Binding-site contacts:
Ligand atom C1 contacts residue ASN165 of chain 1.C at 1.4 Å.
Ligand atom C8 contacts residue ASN236 of chain 1.C at 3.9 Å.
Ligand atom N2 contacts residue ASN165 of chain 1.C at 2.9 Å (h-bond).
Ligand atom C5 contacts residue ASN165 of chain 1.C at 3.6 Å.
Ligand atom C3 contacts residue ASN236 of chain 1.C at 4.1 Å.
Ligand atom C7 contacts residue ASN236 of chain 1.C at 3.8 Å.
Ligand atom C8 contacts residue ALA238 of chain 1.C at 3.6 Å (hydrophobic).
Ligand atom O7 contacts residue ASN236 of chain 1.C at 4.1 Å.
Ligand atom C5 contacts residue ASN236 of chain 1.C at 3.7 Å.
Ligand atom C8 contacts residue SER217 of chain 1.B at 4.3 Å.
Ligand atom C6 contacts residue ASN236 of chain 1.C at 4.4 Å.
Ligand atom O5 contacts residue ASN236 of chain 1.C at 4.1 Å.
Ligand atom O5 contacts residue ASN165 of chain 1.C at 2.3 Å (h-bond).
Ligand atom C7 contacts residue ASN165 of chain 1.C at 4.0 Å.
Ligand atom C8 contacts residue ASP237 of chain 1.C at 4.4 Å.
Ligand atom C4 contacts residue ASN165 of chain 1.C at 4.2 Å.
Ligand atom C2 contacts residue ASN236 of chain 1.C at 3.8 Å.
Ligand atom C2 contacts residue ASN165 of chain 1.C at 2.4 Å.
Ligand atom C1 contacts residue ASN236 of chain 1.C at 3.7 Å.
Ligand atom C3 contacts residue ASN165 of chain 1.C at 3.8 Å.
Ligand atom N2 contacts residue ASN236 of chain 1.C at 3.0 Å (h-bond).
Ligand atom O6 contacts residue ASN236 of chain 1.C at 4.3 Å.

Sequence of chain 1.B:
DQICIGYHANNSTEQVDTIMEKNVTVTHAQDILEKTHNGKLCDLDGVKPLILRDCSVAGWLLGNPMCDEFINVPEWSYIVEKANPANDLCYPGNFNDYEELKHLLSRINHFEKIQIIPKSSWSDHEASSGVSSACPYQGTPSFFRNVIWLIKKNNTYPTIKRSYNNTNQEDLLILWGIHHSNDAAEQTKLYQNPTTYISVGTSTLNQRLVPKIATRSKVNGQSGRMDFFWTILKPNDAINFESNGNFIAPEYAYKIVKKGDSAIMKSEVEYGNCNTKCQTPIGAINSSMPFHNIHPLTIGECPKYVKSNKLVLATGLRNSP

A small-molecule ligand and the protein it binds are described below.
Small molecule (SMILES): CC(=O)N[C@H]1[C@H](O[C@H]2[C@H](O)[C@@H](NC(C)=O)CO[C@@H]2CO)O[C@H](CO)[C@@H](O[C@@H]2O[C@H](CO)[C@@H](O)[C@H](O)[C@@H]2O)[C@@H]1O

Sequence of chain 1.C:
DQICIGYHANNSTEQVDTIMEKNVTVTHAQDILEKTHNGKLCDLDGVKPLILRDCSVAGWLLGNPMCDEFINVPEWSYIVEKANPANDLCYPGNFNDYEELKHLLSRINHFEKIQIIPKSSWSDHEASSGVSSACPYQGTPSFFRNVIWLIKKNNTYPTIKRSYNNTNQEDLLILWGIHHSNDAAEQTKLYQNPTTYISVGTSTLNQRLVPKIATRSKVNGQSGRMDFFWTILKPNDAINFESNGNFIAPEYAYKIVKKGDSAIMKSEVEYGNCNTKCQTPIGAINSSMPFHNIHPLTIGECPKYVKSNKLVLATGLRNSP